Binding-site contacts:
Ligand atom CB contacts residue THR170 of chain 1.A at 4.1 Å.
Ligand atom C contacts residue ARG106 of chain 1.A at 3.5 Å.
Ligand atom C contacts residue THR171 of chain 1.A at 3.5 Å.
Ligand atom C contacts residue SER123 of chain 1.A at 3.8 Å.
Ligand atom CA contacts residue THR121 of chain 1.A at 3.7 Å.
Ligand atom CG contacts residue THR121 of chain 1.A at 3.6 Å.
Ligand atom O contacts residue THR171 of chain 1.A at 2.9 Å (h-bond).
Ligand atom CA contacts residue SER123 of chain 1.A at 3.5 Å.
Ligand atom OXT contacts residue THR121 of chain 1.A at 3.3 Å (h-bond).
Ligand atom OD2 contacts residue ARG106 of chain 1.A at 2.8 Å (salt-bridge).
Ligand atom O contacts residue ARG128 of chain 1.A at 3.1 Å (salt-bridge).
Ligand atom CA contacts residue THR171 of chain 1.A at 3.3 Å.
Ligand atom OD1 contacts residue THR121 of chain 1.A at 4.0 Å.
Ligand atom N contacts residue THR121 of chain 1.A at 2.7 Å (h-bond).
Ligand atom CB contacts residue ILE212 of chain 1.A at 4.1 Å (hydrophobic).
Ligand atom CG contacts residue TRP191 of chain 1.A at 3.9 Å (hydrophobic).
Ligand atom CB contacts residue ASP209 of chain 1.A at 3.6 Å.
Ligand atom CA contacts residue ASP209 of chain 1.A at 3.6 Å.
Ligand atom CG contacts residue THR170 of chain 1.A at 3.9 Å.
Ligand atom OD1 contacts residue THR170 of chain 1.A at 3.4 Å.
Ligand atom N contacts residue TYR235 of chain 1.A at 3.7 Å.
Ligand atom OXT contacts residue SER123 of chain 1.A at 2.9 Å (h-bond).
Ligand atom OD2 contacts residue THR121 of chain 1.A at 2.9 Å (h-bond).
Ligand atom CG contacts residue ARG106 of chain 1.A at 3.8 Å.
Ligand atom CB contacts residue THR208 of chain 1.A at 3.8 Å.
Ligand atom OXT contacts residue ARG106 of chain 1.A at 3.3 Å (salt-bridge).
Ligand atom CG contacts residue ILE212 of chain 1.A at 3.8 Å (hydrophobic).
Ligand atom O contacts residue ARG106 of chain 1.A at 3.0 Å (salt-bridge).
Ligand atom O contacts residue THR170 of chain 1.A at 3.2 Å.
Ligand atom C contacts residue ARG128 of chain 1.A at 3.7 Å.
Ligand atom OXT contacts residue MET122 of chain 1.A at 3.8 Å.
Ligand atom OD1 contacts residue TRP191 of chain 1.A at 2.7 Å (h-bond).
Ligand atom N contacts residue ASP209 of chain 1.A at 2.7 Å (salt-bridge).
Ligand atom N contacts residue SER123 of chain 1.A at 2.9 Å (h-bond).
Ligand atom CB contacts residue SER172 of chain 1.A at 3.9 Å.
Ligand atom N contacts residue GLN233 of chain 1.A at 4.1 Å.
Ligand atom C contacts residue THR121 of chain 1.A at 3.8 Å.
Ligand atom OD1 contacts residue ILE212 of chain 1.A at 3.6 Å.
Ligand atom OXT contacts residue ARG128 of chain 1.A at 2.8 Å (salt-bridge).
Ligand atom CA contacts residue GLN233 of chain 1.A at 4.0 Å.

The small molecule below binds the protein below.
Small molecule (SMILES): N[C@@H](CC(=O)O)C(=O)O

Sequence of chain 1.A:
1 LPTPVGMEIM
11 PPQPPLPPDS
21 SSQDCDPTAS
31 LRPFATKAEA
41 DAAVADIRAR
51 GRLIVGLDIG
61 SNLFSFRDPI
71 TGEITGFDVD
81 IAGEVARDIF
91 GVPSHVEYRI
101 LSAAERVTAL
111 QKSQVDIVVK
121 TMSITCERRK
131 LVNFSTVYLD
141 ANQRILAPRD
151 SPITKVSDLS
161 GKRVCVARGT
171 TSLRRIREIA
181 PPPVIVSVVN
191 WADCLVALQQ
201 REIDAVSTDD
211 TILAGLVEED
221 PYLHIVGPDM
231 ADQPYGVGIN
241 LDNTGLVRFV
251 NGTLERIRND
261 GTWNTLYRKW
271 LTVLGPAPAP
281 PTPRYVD